Sequence of chain 1.B:
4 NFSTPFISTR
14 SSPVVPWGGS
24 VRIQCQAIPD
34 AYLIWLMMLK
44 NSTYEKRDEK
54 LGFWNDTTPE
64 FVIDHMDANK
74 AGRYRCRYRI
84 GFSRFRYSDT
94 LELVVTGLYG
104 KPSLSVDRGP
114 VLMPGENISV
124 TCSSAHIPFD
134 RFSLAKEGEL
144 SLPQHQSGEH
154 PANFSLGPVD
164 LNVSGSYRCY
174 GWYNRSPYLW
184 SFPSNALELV

The small molecule below binds the protein below.
Small molecule (SMILES): CC(=O)N[C@@H]1[C@@H](O)[C@H](O)[C@@H](CO)O[C@H]1O

Binding-site contacts:
Ligand atom C4 contacts residue ASN44 of chain 1.B at 4.3 Å.
Ligand atom C3 contacts residue ASN44 of chain 1.B at 3.8 Å.
Ligand atom C2 contacts residue ASN44 of chain 1.B at 2.5 Å.
Ligand atom C1 contacts residue ASN44 of chain 1.B at 1.4 Å.
Ligand atom O6 contacts residue ASN44 of chain 1.B at 4.0 Å.
Ligand atom O5 contacts residue ASN44 of chain 1.B at 2.4 Å (h-bond).
Ligand atom N2 contacts residue ASN44 of chain 1.B at 2.9 Å (h-bond).
Ligand atom C1 contacts residue SER45 of chain 1.B at 4.3 Å.
Ligand atom C8 contacts residue ASN44 of chain 1.B at 4.3 Å.
Ligand atom O7 contacts residue ASN44 of chain 1.B at 3.2 Å (h-bond).
Ligand atom O6 contacts residue SER45 of chain 1.B at 4.1 Å.
Ligand atom C7 contacts residue ASN44 of chain 1.B at 3.2 Å.
Ligand atom C5 contacts residue ASN44 of chain 1.B at 3.6 Å.
Ligand atom O5 contacts residue SER45 of chain 1.B at 3.9 Å.